Sequence of chain 1.BB:
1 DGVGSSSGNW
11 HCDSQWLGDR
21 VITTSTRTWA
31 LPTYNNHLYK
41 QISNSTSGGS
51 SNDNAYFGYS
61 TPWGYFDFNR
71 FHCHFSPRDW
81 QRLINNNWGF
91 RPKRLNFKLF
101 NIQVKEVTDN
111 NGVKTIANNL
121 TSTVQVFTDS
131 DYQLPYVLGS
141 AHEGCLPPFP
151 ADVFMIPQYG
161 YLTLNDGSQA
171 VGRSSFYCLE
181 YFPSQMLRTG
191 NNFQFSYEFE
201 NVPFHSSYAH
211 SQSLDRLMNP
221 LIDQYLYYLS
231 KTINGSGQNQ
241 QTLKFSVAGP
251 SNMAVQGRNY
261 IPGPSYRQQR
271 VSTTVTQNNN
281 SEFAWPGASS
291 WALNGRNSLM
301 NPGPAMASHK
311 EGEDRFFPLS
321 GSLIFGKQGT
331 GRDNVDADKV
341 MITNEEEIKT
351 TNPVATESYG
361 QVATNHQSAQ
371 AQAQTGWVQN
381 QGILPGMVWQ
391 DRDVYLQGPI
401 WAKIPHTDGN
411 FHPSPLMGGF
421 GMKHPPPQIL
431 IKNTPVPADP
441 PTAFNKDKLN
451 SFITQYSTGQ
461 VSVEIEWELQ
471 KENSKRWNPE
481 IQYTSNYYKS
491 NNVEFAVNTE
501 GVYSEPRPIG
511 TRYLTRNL

Sequence of chain 1.AB:
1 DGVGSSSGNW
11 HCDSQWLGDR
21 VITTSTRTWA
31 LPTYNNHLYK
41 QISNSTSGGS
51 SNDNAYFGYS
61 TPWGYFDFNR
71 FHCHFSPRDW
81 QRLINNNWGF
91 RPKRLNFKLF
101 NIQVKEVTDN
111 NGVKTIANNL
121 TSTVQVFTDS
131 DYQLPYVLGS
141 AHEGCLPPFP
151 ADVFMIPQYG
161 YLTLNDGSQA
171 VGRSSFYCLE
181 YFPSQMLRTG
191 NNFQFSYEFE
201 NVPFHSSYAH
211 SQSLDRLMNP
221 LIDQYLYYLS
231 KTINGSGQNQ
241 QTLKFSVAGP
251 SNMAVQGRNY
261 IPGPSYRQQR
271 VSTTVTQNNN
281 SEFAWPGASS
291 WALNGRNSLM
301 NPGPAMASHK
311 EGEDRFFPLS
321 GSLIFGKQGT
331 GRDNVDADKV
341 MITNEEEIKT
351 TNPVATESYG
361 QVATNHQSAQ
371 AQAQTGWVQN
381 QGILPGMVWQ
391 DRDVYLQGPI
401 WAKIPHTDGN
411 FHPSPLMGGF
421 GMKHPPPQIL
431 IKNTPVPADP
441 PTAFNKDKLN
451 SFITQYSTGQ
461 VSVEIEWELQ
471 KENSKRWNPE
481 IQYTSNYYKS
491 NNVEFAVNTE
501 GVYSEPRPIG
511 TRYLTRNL

Binding-site contacts:
Ligand atom C6 contacts residue TRP285 of chain 1.BB at 3.2 Å (hydrophobic).
Ligand atom C3 contacts residue TRP285 of chain 1.BB at 3.5 Å (hydrophobic).
Ligand atom O5 contacts residue TRP285 of chain 1.BB at 3.2 Å.
Ligand atom O2 contacts residue ASN252 of chain 1.AB at 3.3 Å (h-bond).
Ligand atom O3 contacts residue TRP285 of chain 1.BB at 3.2 Å.
Ligand atom O2 contacts residue TRP285 of chain 1.BB at 4.3 Å.
Ligand atom O6 contacts residue TRP285 of chain 1.BB at 3.6 Å (h-bond).
Ligand atom O4 contacts residue TRP285 of chain 1.BB at 1.4 Å.
Ligand atom O1 contacts residue ALA254 of chain 1.AB at 3.8 Å.
Ligand atom O1 contacts residue TRP285 of chain 1.BB at 3.6 Å.
Ligand atom O1 contacts residue VAL255 of chain 1.AB at 3.3 Å.
Ligand atom O1 contacts residue ASN252 of chain 1.AB at 3.2 Å (h-bond).
Ligand atom C1 contacts residue ASN252 of chain 1.AB at 4.0 Å.
Ligand atom C2 contacts residue ASN252 of chain 1.AB at 4.2 Å.
Ligand atom C6 contacts residue ASP53 of chain 1.BB at 3.6 Å.
Ligand atom C5 contacts residue TRP285 of chain 1.BB at 3.4 Å (hydrophobic).
Ligand atom C1 contacts residue TRP285 of chain 1.BB at 3.9 Å (hydrophobic).
Ligand atom O5 contacts residue ASP53 of chain 1.BB at 4.1 Å.
Ligand atom C4 contacts residue TRP285 of chain 1.BB at 2.8 Å (hydrophobic).
Ligand atom O2 contacts residue VAL255 of chain 1.AB at 4.4 Å.
Ligand atom C2 contacts residue TRP285 of chain 1.BB at 3.4 Å (hydrophobic).

This small molecule binds to this protein.
Small molecule (SMILES): OC[C@H]1O[C@@H](O)[C@H](O)[C@@H](O)[C@H]1O